Binding-site contacts:
Ligand atom C6 contacts residue ASN248 of chain 1.C at 3.2 Å.
Ligand atom C4 contacts residue ASN248 of chain 1.C at 3.5 Å.
Ligand atom C3 contacts residue ASN248 of chain 1.C at 3.5 Å.
Ligand atom N2 contacts residue ASN248 of chain 1.C at 3.4 Å (h-bond).
Ligand atom C2 contacts residue ASN248 of chain 1.C at 2.4 Å.
Ligand atom O7 contacts residue SER250 of chain 1.C at 2.1 Å (h-bond).
Ligand atom C5 contacts residue ASN248 of chain 1.C at 3.2 Å.
Ligand atom C1 contacts residue SER251 of chain 1.C at 4.1 Å.
Ligand atom C1 contacts residue ASN248 of chain 1.C at 1.4 Å.
Ligand atom O5 contacts residue SER251 of chain 1.C at 3.1 Å (h-bond).
Ligand atom C7 contacts residue SER250 of chain 1.C at 3.1 Å.
Ligand atom C7 contacts residue ASN248 of chain 1.C at 4.3 Å.
Ligand atom C1 contacts residue SER250 of chain 1.C at 3.8 Å.
Ligand atom O5 contacts residue ASN248 of chain 1.C at 2.5 Å (h-bond).
Ligand atom N2 contacts residue SER250 of chain 1.C at 4.0 Å.
Ligand atom C6 contacts residue SER251 of chain 1.C at 3.8 Å.
Ligand atom C5 contacts residue SER251 of chain 1.C at 3.8 Å.
Ligand atom C8 contacts residue SER250 of chain 1.C at 3.9 Å.
Ligand atom O7 contacts residue ASN248 of chain 1.C at 4.5 Å.
Ligand atom C2 contacts residue SER250 of chain 1.C at 4.3 Å.
Ligand atom O5 contacts residue SER250 of chain 1.C at 3.7 Å.

The small molecule below binds the protein below.
Small molecule (SMILES): CC(=O)N[C@@H]1[C@@H](O)[C@H](O)[C@@H](CO)O[C@H]1O

Sequence of chain 1.C:
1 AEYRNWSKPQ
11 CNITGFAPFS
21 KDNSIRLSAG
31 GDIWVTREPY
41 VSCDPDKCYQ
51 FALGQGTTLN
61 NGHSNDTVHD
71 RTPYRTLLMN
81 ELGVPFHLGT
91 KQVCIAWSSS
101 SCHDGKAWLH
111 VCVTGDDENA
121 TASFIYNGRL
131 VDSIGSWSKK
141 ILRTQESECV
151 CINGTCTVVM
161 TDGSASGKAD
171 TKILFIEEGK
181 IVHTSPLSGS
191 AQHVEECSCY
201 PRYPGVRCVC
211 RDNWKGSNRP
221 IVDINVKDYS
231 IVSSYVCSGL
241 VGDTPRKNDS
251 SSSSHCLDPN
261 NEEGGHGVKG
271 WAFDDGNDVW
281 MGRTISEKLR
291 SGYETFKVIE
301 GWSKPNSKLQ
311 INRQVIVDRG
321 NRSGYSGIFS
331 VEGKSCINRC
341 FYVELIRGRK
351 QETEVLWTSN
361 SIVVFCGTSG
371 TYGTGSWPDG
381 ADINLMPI